Binding-site contacts:
Ligand atom O7 contacts residue SER16 of chain 1.A at 3.7 Å.
Ligand atom C5 contacts residue ASN17 of chain 1.A at 3.7 Å.
Ligand atom O7 contacts residue ASN17 of chain 1.A at 3.5 Å (h-bond).
Ligand atom C1 contacts residue ASN17 of chain 1.A at 1.5 Å.
Ligand atom C2 contacts residue GLY15 of chain 1.A at 4.0 Å.
Ligand atom C7 contacts residue GLY15 of chain 1.A at 3.4 Å.
Ligand atom C3 contacts residue GLY15 of chain 1.A at 4.4 Å.
Ligand atom O7 contacts residue GLY15 of chain 1.A at 3.1 Å (h-bond).
Ligand atom C8 contacts residue THR34 of chain 1.A at 3.9 Å.
Ligand atom C7 contacts residue ASN17 of chain 1.A at 2.9 Å.
Ligand atom C3 contacts residue ASN17 of chain 1.A at 3.8 Å.
Ligand atom C1 contacts residue GLY15 of chain 1.A at 4.3 Å.
Ligand atom O5 contacts residue ASN17 of chain 1.A at 2.4 Å (h-bond).
Ligand atom N2 contacts residue GLY15 of chain 1.A at 2.9 Å (h-bond).
Ligand atom O6 contacts residue LEU123 of chain 1.A at 4.4 Å.
Ligand atom C8 contacts residue ASN17 of chain 1.A at 3.2 Å.
Ligand atom O7 contacts residue ALA36 of chain 1.A at 4.1 Å.
Ligand atom O7 contacts residue THR34 of chain 1.A at 3.0 Å (h-bond).
Ligand atom C7 contacts residue THR34 of chain 1.A at 4.2 Å.
Ligand atom C2 contacts residue ASN17 of chain 1.A at 2.5 Å.
Ligand atom N2 contacts residue ASN17 of chain 1.A at 2.9 Å (h-bond).
Ligand atom C4 contacts residue ASN17 of chain 1.A at 4.2 Å.
Ligand atom O7 contacts residue THR35 of chain 1.A at 4.3 Å.

This protein binds this small molecule.
Small molecule (SMILES): CC(=O)N[C@@H]1[C@@H](O)[C@H](O)[C@@H](CO)O[C@H]1O

Sequence of chain 1.A:
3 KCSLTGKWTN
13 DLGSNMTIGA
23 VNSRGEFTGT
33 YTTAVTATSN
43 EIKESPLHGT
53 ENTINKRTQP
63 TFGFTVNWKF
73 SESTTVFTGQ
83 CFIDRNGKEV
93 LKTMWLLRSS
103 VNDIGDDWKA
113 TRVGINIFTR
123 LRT